Binding-site contacts:
Ligand atom O2' contacts residue ASP177 of chain 1.B at 3.7 Å.
Ligand atom O1A contacts residue GLN11 of chain 1.B at 2.6 Å (h-bond).
Ligand atom C6 contacts residue TYR222 of chain 1.B at 3.4 Å (hydrophobic).
Ligand atom O3G contacts residue GLU254 of chain 1.A at 2.7 Å (salt-bridge).
Ligand atom O6 contacts residue TYR222 of chain 1.B at 3.2 Å.
Ligand atom N3 contacts residue ASN204 of chain 1.B at 3.1 Å (h-bond).
Ligand atom C6 contacts residue ASN226 of chain 1.B at 3.7 Å.
Ligand atom O4' contacts residue SER138 of chain 1.B at 3.6 Å (h-bond).
Ligand atom S1G contacts residue GLN11 of chain 1.B at 3.4 Å (h-bond).
Ligand atom O2G contacts residue ALA97 of chain 1.B at 3.3 Å.
Ligand atom O6 contacts residue ASN226 of chain 1.B at 3.2 Å (h-bond).
Ligand atom N2 contacts residue ASN204 of chain 1.B at 2.8 Å (h-bond).
Ligand atom N9 contacts residue CYS12 of chain 1.B at 3.8 Å.
Ligand atom O1B contacts residue GLY144 of chain 1.B at 2.8 Å (h-bond).
Ligand atom O2B contacts residue THR143 of chain 1.B at 2.9 Å (h-bond).
Ligand atom O6 contacts residue GLN15 of chain 1.B at 3.2 Å (h-bond).
Ligand atom C2 contacts residue CYS12 of chain 1.B at 3.8 Å (hydrophobic).
Ligand atom C2 contacts residue ASN204 of chain 1.B at 3.5 Å.
Ligand atom O2B contacts residue GLY141 of chain 1.B at 3.2 Å.
Ligand atom O1B contacts residue THR143 of chain 1.B at 3.3 Å (h-bond).
Ligand atom O4' contacts residue CYS12 of chain 1.B at 3.3 Å.
Ligand atom O1A contacts residue GLY10 of chain 1.B at 3.5 Å.
Ligand atom PB contacts residue THR143 of chain 1.B at 3.6 Å.
Ligand atom O1B contacts residue GLY10 of chain 1.B at 3.3 Å.
Ligand atom PB contacts residue GLY142 of chain 1.B at 3.6 Å.
Ligand atom N3 contacts residue CYS12 of chain 1.B at 3.3 Å (h-bond).
Ligand atom S1G contacts residue GLU69 of chain 1.B at 3.7 Å.
Ligand atom C3' contacts residue ASP177 of chain 1.B at 3.4 Å.
Ligand atom PB contacts residue GLY141 of chain 1.B at 3.8 Å.
Ligand atom PG contacts residue GLU254 of chain 1.A at 3.7 Å.
Ligand atom C4 contacts residue CYS12 of chain 1.B at 3.5 Å (hydrophobic).
Ligand atom N1 contacts residue ASN226 of chain 1.B at 3.1 Å (h-bond).
Ligand atom O1A contacts residue CYS12 of chain 1.B at 2.9 Å (h-bond).
Ligand atom C2 contacts residue ASN226 of chain 1.B at 3.6 Å.
Ligand atom O2B contacts residue GLY142 of chain 1.B at 2.4 Å (h-bond).
Ligand atom O3A contacts residue GLY141 of chain 1.B at 3.3 Å.
Ligand atom N1 contacts residue TYR222 of chain 1.B at 3.6 Å.
Ligand atom O2A contacts residue GLN11 of chain 1.B at 3.3 Å.
Ligand atom N2 contacts residue ASN226 of chain 1.B at 3.3 Å (h-bond).
Ligand atom O5' contacts residue CYS12 of chain 1.B at 3.6 Å.

Sequence of chain 1.A:
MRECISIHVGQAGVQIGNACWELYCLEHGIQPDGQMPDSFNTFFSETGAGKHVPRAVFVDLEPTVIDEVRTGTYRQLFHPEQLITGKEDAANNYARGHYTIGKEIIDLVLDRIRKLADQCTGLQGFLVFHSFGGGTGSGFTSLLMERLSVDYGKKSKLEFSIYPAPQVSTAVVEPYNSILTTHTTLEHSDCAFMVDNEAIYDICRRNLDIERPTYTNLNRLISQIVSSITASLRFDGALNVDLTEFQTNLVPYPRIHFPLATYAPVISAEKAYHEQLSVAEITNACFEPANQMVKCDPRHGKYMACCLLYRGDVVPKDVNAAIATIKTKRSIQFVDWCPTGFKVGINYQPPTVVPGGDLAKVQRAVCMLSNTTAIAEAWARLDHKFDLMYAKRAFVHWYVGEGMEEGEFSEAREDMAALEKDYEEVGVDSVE

Sequence of chain 1.B:
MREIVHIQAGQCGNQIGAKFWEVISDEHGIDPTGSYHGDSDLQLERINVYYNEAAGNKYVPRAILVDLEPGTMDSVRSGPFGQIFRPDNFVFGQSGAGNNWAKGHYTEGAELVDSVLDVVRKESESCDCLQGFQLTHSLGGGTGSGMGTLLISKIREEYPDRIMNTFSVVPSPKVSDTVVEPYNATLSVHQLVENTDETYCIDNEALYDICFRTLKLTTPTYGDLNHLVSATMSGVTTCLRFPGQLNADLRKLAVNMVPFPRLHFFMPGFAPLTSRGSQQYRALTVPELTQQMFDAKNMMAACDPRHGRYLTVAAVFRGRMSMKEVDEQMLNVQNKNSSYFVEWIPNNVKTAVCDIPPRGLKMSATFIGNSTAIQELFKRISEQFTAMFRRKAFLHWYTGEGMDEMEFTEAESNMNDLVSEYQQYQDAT

This small molecule binds to this protein.
Small molecule (SMILES): Nc1nc2c(ncn2[C@@H]2O[C@H](CO[P](=O)(O)O[P](=O)(O)OP(O)(O)=S)[C@@H](O)[C@H]2O)c(=O)[nH]1